Sequence of chain 1.A:
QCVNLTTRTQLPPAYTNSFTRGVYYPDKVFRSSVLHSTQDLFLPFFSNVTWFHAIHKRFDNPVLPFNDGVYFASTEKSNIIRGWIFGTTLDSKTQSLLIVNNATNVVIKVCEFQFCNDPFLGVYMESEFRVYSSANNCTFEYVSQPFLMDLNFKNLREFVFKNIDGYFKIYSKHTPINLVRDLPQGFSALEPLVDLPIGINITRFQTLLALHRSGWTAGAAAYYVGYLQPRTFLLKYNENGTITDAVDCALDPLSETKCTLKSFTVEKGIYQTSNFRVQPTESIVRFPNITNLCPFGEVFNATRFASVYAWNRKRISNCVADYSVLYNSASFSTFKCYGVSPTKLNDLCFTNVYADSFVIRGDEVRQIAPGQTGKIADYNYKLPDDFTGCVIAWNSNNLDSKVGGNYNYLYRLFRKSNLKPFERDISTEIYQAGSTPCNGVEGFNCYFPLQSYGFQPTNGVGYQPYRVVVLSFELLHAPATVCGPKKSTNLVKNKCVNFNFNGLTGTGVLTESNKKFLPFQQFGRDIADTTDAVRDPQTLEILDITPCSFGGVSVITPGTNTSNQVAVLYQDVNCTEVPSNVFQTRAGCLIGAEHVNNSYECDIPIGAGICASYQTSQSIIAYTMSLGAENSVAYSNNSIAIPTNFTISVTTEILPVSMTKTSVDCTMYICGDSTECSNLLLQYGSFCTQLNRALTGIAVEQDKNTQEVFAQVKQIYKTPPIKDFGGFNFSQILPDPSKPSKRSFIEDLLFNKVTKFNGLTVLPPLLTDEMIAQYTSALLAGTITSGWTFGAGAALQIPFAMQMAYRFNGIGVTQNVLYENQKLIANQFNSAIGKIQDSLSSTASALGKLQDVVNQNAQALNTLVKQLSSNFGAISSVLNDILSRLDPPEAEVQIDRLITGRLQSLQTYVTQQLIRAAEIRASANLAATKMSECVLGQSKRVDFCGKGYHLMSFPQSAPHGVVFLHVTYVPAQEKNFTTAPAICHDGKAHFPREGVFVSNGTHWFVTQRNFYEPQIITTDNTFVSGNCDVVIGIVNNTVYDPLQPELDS

Binding-site contacts:
Ligand atom C4 contacts residue ASN616 of chain 1.A at 4.2 Å.
Ligand atom C5 contacts residue ASN616 of chain 1.A at 3.6 Å.
Ligand atom C7 contacts residue ASN616 of chain 1.A at 3.1 Å.
Ligand atom O5 contacts residue ASN616 of chain 1.A at 2.3 Å (h-bond).
Ligand atom C2 contacts residue ASN616 of chain 1.A at 2.5 Å.
Ligand atom C3 contacts residue ASN616 of chain 1.A at 3.8 Å.
Ligand atom O6 contacts residue THR618 of chain 1.A at 4.3 Å.
Ligand atom N2 contacts residue ASN616 of chain 1.A at 2.9 Å (h-bond).
Ligand atom O7 contacts residue ASN616 of chain 1.A at 3.0 Å (h-bond).
Ligand atom O5 contacts residue THR618 of chain 1.A at 4.5 Å.
Ligand atom C1 contacts residue ASN616 of chain 1.A at 1.4 Å.
Ligand atom C8 contacts residue GLN644 of chain 1.A at 3.9 Å.
Ligand atom C8 contacts residue ASN616 of chain 1.A at 4.3 Å.

This protein binds this small molecule.
Small molecule (SMILES): CC(=O)N[C@@H]1[C@@H](O)[C@H](O)[C@@H](CO)O[C@H]1O